Sequence of chain 1.C:
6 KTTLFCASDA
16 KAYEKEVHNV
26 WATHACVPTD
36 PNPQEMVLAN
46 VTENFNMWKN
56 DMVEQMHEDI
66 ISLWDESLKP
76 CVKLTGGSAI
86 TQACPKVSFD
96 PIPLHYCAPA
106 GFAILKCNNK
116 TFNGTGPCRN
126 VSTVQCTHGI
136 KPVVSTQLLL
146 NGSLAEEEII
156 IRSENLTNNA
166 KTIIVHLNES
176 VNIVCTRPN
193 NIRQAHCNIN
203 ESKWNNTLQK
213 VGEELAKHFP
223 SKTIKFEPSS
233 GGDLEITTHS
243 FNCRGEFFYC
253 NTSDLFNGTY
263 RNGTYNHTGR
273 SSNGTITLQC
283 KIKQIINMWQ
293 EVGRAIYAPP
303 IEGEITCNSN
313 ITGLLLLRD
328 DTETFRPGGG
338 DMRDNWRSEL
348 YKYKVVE

The small molecule below binds the protein below.
Small molecule (SMILES): CC(=O)N[C@@H]1[C@@H](O)[C@H](O)[C@@H](CO)O[C@H]1O

Binding-site contacts:
Ligand atom C7 contacts residue THR240 of chain 1.C at 4.4 Å.
Ligand atom C8 contacts residue LEU236 of chain 1.C at 3.9 Å (hydrophobic).
Ligand atom C7 contacts residue ASN253 of chain 1.C at 3.7 Å.
Ligand atom C5 contacts residue SER255 of chain 1.C at 4.2 Å.
Ligand atom C3 contacts residue ASN253 of chain 1.C at 3.8 Å.
Ligand atom C4 contacts residue ASN253 of chain 1.C at 4.2 Å.
Ligand atom O6 contacts residue ASN253 of chain 1.C at 4.4 Å.
Ligand atom C2 contacts residue ASN253 of chain 1.C at 2.5 Å.
Ligand atom O5 contacts residue ASN253 of chain 1.C at 2.3 Å (h-bond).
Ligand atom O5 contacts residue SER255 of chain 1.C at 4.1 Å.
Ligand atom O7 contacts residue ASN253 of chain 1.C at 4.0 Å.
Ligand atom C2 contacts residue SER255 of chain 1.C at 4.4 Å.
Ligand atom N2 contacts residue ASN253 of chain 1.C at 3.0 Å (h-bond).
Ligand atom C5 contacts residue ASN253 of chain 1.C at 3.6 Å.
Ligand atom O7 contacts residue LEU236 of chain 1.C at 4.3 Å.
Ligand atom C1 contacts residue SER255 of chain 1.C at 3.6 Å.
Ligand atom C8 contacts residue THR240 of chain 1.C at 3.7 Å.
Ligand atom C1 contacts residue ASN253 of chain 1.C at 1.4 Å.
Ligand atom C8 contacts residue THR239 of chain 1.C at 3.3 Å.